The small molecule below binds the protein below.
Small molecule (SMILES): CC(=O)N[C@H]1[C@H](O[C@H]2[C@H](O)[C@@H](NC(C)=O)CO[C@@H]2CO)O[C@H](CO)[C@@H](O[C@@H]2O[C@H](CO[C@H]3O[C@H](CO[C@H]4O[C@H](CO)[C@@H](O)[C@H](O)[C@@H]4O)[C@@H](O)[C@H](O[C@H]4O[C@H](CO)[C@@H](O)[C@H](O)[C@@H]4O)[C@@H]3O)[C@@H](O)[C@H](O[C@H]3O[C@H](CO)[C@@H](O)[C@H](O)[C@@H]3O)[C@@H]2O)[C@@H]1O

Sequence of chain 1.G:
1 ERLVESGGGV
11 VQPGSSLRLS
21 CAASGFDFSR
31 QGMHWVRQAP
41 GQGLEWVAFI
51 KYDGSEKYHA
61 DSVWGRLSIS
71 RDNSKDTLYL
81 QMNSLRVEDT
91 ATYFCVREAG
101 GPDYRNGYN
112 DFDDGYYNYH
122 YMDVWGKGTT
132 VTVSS

Sequence of chain 1.F:
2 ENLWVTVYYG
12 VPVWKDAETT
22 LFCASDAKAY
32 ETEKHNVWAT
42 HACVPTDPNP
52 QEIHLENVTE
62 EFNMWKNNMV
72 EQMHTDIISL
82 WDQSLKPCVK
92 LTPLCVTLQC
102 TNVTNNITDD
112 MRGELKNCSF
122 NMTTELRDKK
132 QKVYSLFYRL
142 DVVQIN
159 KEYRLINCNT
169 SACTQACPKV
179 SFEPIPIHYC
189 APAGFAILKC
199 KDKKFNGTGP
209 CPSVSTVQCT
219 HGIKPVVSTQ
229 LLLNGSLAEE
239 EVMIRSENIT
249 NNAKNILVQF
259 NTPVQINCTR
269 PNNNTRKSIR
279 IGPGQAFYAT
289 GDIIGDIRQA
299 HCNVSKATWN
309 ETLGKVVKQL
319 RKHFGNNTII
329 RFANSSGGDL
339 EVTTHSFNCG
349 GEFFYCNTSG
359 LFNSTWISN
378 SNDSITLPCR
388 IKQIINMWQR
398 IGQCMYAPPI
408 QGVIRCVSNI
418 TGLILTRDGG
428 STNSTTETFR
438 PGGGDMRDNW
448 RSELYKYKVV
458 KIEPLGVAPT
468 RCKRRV

Binding-site contacts:
Ligand atom C3 contacts residue ASN122 of chain 1.F at 3.8 Å.
Ligand atom N2 contacts residue ASN122 of chain 1.F at 2.9 Å (h-bond).
Ligand atom N2 contacts residue ASP103 of chain 1.G at 3.8 Å.
Ligand atom C8 contacts residue TYR118 of chain 1.G at 3.7 Å (hydrophobic).
Ligand atom O3 contacts residue ASP52 of chain 1.H at 3.6 Å.
Ligand atom O7 contacts residue TYR118 of chain 1.G at 4.0 Å.
Ligand atom O6 contacts residue ARG105 of chain 1.G at 3.9 Å.
Ligand atom C1 contacts residue ASN122 of chain 1.F at 1.4 Å.
Ligand atom C3 contacts residue HIS121 of chain 1.G at 3.5 Å.
Ligand atom C6 contacts residue ARG105 of chain 1.G at 3.3 Å.
Ligand atom C4 contacts residue HIS121 of chain 1.G at 4.0 Å.
Ligand atom C8 contacts residue GLN100 of chain 1.F at 3.8 Å.
Ligand atom O5 contacts residue ASN122 of chain 1.F at 2.4 Å (h-bond).
Ligand atom O5 contacts residue ARG105 of chain 1.G at 3.5 Å (salt-bridge).
Ligand atom C2 contacts residue ASN122 of chain 1.F at 2.4 Å.
Ligand atom O4 contacts residue HIS121 of chain 1.G at 3.4 Å (h-bond).
Ligand atom O5 contacts residue HIS121 of chain 1.G at 3.2 Å (h-bond).
Ligand atom C5 contacts residue TYR118 of chain 1.G at 4.0 Å (hydrophobic).
Ligand atom O2 contacts residue TYR118 of chain 1.G at 4.0 Å.
Ligand atom C4 contacts residue ASN122 of chain 1.F at 4.2 Å.
Ligand atom C5 contacts residue HIS121 of chain 1.G at 3.4 Å.
Ligand atom C5 contacts residue ARG105 of chain 1.G at 4.0 Å.
Ligand atom C8 contacts residue PHE121 of chain 1.F at 4.0 Å (hydrophobic).
Ligand atom O4 contacts residue ASN119 of chain 1.G at 3.3 Å (h-bond).
Ligand atom C6 contacts residue ASP103 of chain 1.G at 3.5 Å.
Ligand atom C8 contacts residue THR98 of chain 1.F at 3.8 Å.
Ligand atom C7 contacts residue ASN122 of chain 1.F at 3.9 Å.
Ligand atom C5 contacts residue ASN122 of chain 1.F at 3.7 Å.
Ligand atom C6 contacts residue TYS110 of chain 1.G at 3.9 Å.
Ligand atom O3 contacts residue ASN119 of chain 1.G at 3.6 Å.
Ligand atom O3 contacts residue TYR118 of chain 1.G at 3.8 Å.
Ligand atom C8 contacts residue SER120 of chain 1.F at 3.2 Å.
Ligand atom O6 contacts residue LEU93 of chain 1.H at 4.1 Å.
Ligand atom O2 contacts residue ASP52 of chain 1.H at 3.9 Å.
Ligand atom O4 contacts residue TYR120 of chain 1.G at 3.1 Å (h-bond).
Ligand atom O5 contacts residue TYS110 of chain 1.G at 3.8 Å.
Ligand atom O6 contacts residue ASP103 of chain 1.G at 2.7 Å (salt-bridge).
Ligand atom C8 contacts residue ASP103 of chain 1.G at 3.7 Å.
Ligand atom C2 contacts residue TYR118 of chain 1.G at 4.1 Å (hydrophobic).
Ligand atom O3 contacts residue HIS121 of chain 1.G at 3.6 Å.

Sequence of chain 1.H:
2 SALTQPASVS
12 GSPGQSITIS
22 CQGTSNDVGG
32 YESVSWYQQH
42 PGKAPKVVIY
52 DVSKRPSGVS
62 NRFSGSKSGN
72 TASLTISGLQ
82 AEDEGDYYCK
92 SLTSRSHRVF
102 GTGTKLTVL